Sequence of chain 1.C:
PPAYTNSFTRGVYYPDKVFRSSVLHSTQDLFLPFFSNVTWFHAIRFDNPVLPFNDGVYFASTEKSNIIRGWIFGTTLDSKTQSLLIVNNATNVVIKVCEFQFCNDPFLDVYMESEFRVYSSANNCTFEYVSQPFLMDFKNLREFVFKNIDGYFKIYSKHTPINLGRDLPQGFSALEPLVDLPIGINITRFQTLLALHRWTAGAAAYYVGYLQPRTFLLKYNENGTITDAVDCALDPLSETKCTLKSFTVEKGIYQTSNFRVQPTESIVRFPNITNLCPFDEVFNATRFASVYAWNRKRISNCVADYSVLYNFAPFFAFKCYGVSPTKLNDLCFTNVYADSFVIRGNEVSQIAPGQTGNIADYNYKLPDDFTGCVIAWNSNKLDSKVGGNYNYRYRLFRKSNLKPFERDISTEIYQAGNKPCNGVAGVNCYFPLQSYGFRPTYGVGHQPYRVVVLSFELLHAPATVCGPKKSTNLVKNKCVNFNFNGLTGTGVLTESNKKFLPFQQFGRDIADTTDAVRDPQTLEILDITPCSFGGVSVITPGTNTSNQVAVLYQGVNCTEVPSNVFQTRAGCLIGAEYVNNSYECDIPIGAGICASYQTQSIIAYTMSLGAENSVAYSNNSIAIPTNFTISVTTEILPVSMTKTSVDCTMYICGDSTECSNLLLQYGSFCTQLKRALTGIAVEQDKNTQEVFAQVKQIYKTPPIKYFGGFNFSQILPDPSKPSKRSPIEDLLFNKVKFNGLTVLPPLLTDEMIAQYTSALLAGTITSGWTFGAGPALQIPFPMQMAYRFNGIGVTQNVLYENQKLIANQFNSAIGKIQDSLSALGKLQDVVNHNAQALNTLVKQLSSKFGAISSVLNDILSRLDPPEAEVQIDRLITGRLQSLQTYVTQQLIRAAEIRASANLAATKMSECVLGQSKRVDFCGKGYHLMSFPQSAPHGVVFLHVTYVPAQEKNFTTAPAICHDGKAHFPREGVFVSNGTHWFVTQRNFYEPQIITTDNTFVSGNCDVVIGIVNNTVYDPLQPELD

This protein binds this small molecule.
Small molecule (SMILES): CC(=O)N[C@@H]1[C@@H](O)[C@H](O)[C@@H](CO)O[C@H]1O

Binding-site contacts:
Ligand atom O5 contacts residue ASN614 of chain 1.C at 2.4 Å (h-bond).
Ligand atom C2 contacts residue GLN642 of chain 1.C at 3.7 Å.
Ligand atom C1 contacts residue ASN614 of chain 1.C at 1.4 Å.
Ligand atom C1 contacts residue THR616 of chain 1.C at 4.0 Å.
Ligand atom C2 contacts residue ASN614 of chain 1.C at 2.5 Å.
Ligand atom C8 contacts residue ASN614 of chain 1.C at 4.0 Å.
Ligand atom O3 contacts residue GLN642 of chain 1.C at 4.5 Å.
Ligand atom C4 contacts residue ASN614 of chain 1.C at 4.2 Å.
Ligand atom C3 contacts residue ASN614 of chain 1.C at 3.8 Å.
Ligand atom C7 contacts residue ASN614 of chain 1.C at 3.6 Å.
Ligand atom O6 contacts residue THR616 of chain 1.C at 4.2 Å.
Ligand atom C8 contacts residue GLN642 of chain 1.C at 3.7 Å.
Ligand atom N2 contacts residue ASN614 of chain 1.C at 2.9 Å (h-bond).
Ligand atom C7 contacts residue GLN642 of chain 1.C at 3.8 Å.
Ligand atom C3 contacts residue GLN642 of chain 1.C at 3.9 Å.
Ligand atom O5 contacts residue THR616 of chain 1.C at 3.8 Å.
Ligand atom O7 contacts residue ASN614 of chain 1.C at 3.9 Å.
Ligand atom C5 contacts residue ASN614 of chain 1.C at 3.7 Å.
Ligand atom N2 contacts residue GLN642 of chain 1.C at 2.9 Å (h-bond).
Ligand atom C1 contacts residue GLN642 of chain 1.C at 4.0 Å.